A small-molecule ligand and the protein it binds are described below.
Small molecule (SMILES): CC(C)(C)OC(=O)N[C@H](CSCCC(=O)NCc1cccnc1)Cc1c[nH]c2ccccc12

Binding-site contacts:
Ligand atom S11 contacts residue PHE284 of chain 1.A at 3.6 Å.
Ligand atom C04 contacts residue LEU190 of chain 1.A at 3.9 Å (hydrophobic).
Ligand atom N08 contacts residue LEU191 of chain 1.A at 4.1 Å.
Ligand atom C03 contacts residue PHE88 of chain 1.A at 3.7 Å (hydrophobic).
Ligand atom N27 contacts residue SER99 of chain 1.A at 3.7 Å.
Ligand atom C29 contacts residue ARG85 of chain 1.A at 3.2 Å.
Ligand atom S11 contacts residue LEU191 of chain 1.A at 3.2 Å.
Ligand atom C17 contacts residue THR289 of chain 1.A at 4.1 Å.
Ligand atom N27 contacts residue HEM1 of chain 1.B at 4.0 Å.
Ligand atom O07 contacts residue PHE88 of chain 1.A at 3.7 Å.
Ligand atom C01 contacts residue ILE281 of chain 1.A at 3.8 Å (hydrophobic).
Ligand atom C21 contacts residue ALA285 of chain 1.A at 3.5 Å (hydrophobic).
Ligand atom C30 contacts residue ARG85 of chain 1.A at 4.0 Å.
Ligand atom C29 contacts residue HEM1 of chain 1.B at 3.8 Å.
Ligand atom N22 contacts residue HEM1 of chain 1.B at 2.0 Å.
Ligand atom O07 contacts residue SER99 of chain 1.A at 3.8 Å.
Ligand atom C23 contacts residue HEM1 of chain 1.B at 2.5 Å.
Ligand atom C10 contacts residue LEU191 of chain 1.A at 4.0 Å (hydrophobic).
Ligand atom C20 contacts residue THR289 of chain 1.A at 4.0 Å.
Ligand atom C06 contacts residue PHE88 of chain 1.A at 3.6 Å (hydrophobic).
Ligand atom N16 contacts residue THR289 of chain 1.A at 3.6 Å.
Ligand atom C18 contacts residue THR289 of chain 1.A at 3.6 Å.
Ligand atom N16 contacts residue ILE349 of chain 1.A at 3.6 Å.
Ligand atom C21 contacts residue HEM1 of chain 1.B at 2.7 Å.
Ligand atom C03 contacts residue LEU191 of chain 1.A at 3.6 Å (hydrophobic).
Ligand atom C18 contacts residue HEM1 of chain 1.B at 3.7 Å.
Ligand atom C23 contacts residue THR289 of chain 1.A at 3.9 Å.
Ligand atom C14 contacts residue ILE349 of chain 1.A at 3.9 Å (hydrophobic).
Ligand atom N27 contacts residue ARG85 of chain 1.A at 4.1 Å.
Ligand atom C09 contacts residue PHE88 of chain 1.A at 3.9 Å (hydrophobic).
Ligand atom C19 contacts residue THR289 of chain 1.A at 3.7 Å.
Ligand atom C04 contacts residue PHE284 of chain 1.A at 3.9 Å (hydrophobic).
Ligand atom C26 contacts residue SER99 of chain 1.A at 3.8 Å.
Ligand atom C31 contacts residue ALA350 of chain 1.A at 4.1 Å (hydrophobic).
Ligand atom C30 contacts residue HEM1 of chain 1.B at 4.0 Å.
Ligand atom O15 contacts residue ILE349 of chain 1.A at 3.5 Å (h-bond).
Ligand atom C17 contacts residue ILE349 of chain 1.A at 3.8 Å (hydrophobic).
Ligand atom C20 contacts residue HEM1 of chain 1.B at 4.0 Å.
Ligand atom C20 contacts residue ALA285 of chain 1.A at 3.5 Å (hydrophobic).
Ligand atom N08 contacts residue PHE88 of chain 1.A at 3.1 Å.

Sequence of chain 1.A:
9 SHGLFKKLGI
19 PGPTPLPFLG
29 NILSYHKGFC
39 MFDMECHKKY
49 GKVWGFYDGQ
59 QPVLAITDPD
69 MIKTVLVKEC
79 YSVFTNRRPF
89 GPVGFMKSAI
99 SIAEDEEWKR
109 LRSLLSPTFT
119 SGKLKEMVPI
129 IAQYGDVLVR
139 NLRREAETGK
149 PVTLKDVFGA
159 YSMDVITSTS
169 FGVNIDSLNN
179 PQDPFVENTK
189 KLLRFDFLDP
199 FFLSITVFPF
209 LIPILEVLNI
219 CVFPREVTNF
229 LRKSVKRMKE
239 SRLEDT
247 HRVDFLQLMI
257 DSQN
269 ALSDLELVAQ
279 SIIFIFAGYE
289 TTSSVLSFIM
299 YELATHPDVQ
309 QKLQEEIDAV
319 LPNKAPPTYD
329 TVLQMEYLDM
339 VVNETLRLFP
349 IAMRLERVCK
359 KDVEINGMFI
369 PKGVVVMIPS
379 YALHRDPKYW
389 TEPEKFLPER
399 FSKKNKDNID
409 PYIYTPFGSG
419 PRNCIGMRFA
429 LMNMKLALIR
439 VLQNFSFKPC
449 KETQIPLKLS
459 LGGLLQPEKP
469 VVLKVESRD